Sequence of chain 1.B:
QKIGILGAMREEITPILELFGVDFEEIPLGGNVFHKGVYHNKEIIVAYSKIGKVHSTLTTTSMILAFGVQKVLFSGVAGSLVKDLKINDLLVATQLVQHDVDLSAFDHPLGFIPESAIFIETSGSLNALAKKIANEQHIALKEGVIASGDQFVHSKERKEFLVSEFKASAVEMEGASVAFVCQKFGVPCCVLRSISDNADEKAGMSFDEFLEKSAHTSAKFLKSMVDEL

The small molecule below binds the protein below.
Small molecule (SMILES): Nc1ncnc2c([C@@H]3O[C@H](CO)[C@@H](O)[C@H]3O)n[nH]c12

Binding-site contacts:
Ligand atom C1' contacts residue VAL78 of chain 1.B at 3.5 Å (hydrophobic).
Ligand atom N8 contacts residue PHE208 of chain 1.B at 3.8 Å.
Ligand atom C4 contacts residue PHE153 of chain 1.B at 3.7 Å (hydrophobic).
Ligand atom C2 contacts residue VAL154 of chain 1.B at 3.6 Å (hydrophobic).
Ligand atom N3 contacts residue GLU173 of chain 1.B at 3.3 Å.
Ligand atom O4' contacts residue PHE208 of chain 1.B at 3.2 Å.
Ligand atom N6 contacts residue ASP198 of chain 1.B at 2.8 Å (salt-bridge).
Ligand atom O2' contacts residue GLU175 of chain 1.B at 2.7 Å (salt-bridge).
Ligand atom O2' contacts residue GLU173 of chain 1.B at 3.2 Å.
Ligand atom C2 contacts residue MET174 of chain 1.B at 3.7 Å (hydrophobic).
Ligand atom O5' contacts residue ILE52 of chain 1.B at 3.5 Å.
Ligand atom C5 contacts residue ASP198 of chain 1.B at 3.8 Å.
Ligand atom N8 contacts residue SER197 of chain 1.B at 3.7 Å.
Ligand atom N8 contacts residue ALA79 of chain 1.B at 3.8 Å.
Ligand atom C2' contacts residue MET174 of chain 1.B at 3.6 Å (hydrophobic).
Ligand atom O2' contacts residue ARG194 of chain 1.B at 3.4 Å (salt-bridge).
Ligand atom C6 contacts residue PHE153 of chain 1.B at 3.5 Å (hydrophobic).
Ligand atom N1 contacts residue PHE153 of chain 1.B at 3.7 Å.
Ligand atom N6 contacts residue PHE153 of chain 1.B at 3.7 Å.
Ligand atom N8 contacts residue ASP198 of chain 1.B at 3.5 Å (salt-bridge).
Ligand atom N6 contacts residue ALA200 of chain 1.B at 3.7 Å.
Ligand atom O2' contacts residue MET174 of chain 1.B at 2.9 Å (h-bond).
Ligand atom N6 contacts residue VAL154 of chain 1.B at 3.2 Å (h-bond).
Ligand atom N8 contacts residue PHE153 of chain 1.B at 3.8 Å.
Ligand atom O3' contacts residue GLU175 of chain 1.B at 2.6 Å (salt-bridge).
Ligand atom N7 contacts residue ALA79 of chain 1.B at 3.7 Å.
Ligand atom N3 contacts residue MET174 of chain 1.B at 3.4 Å.
Ligand atom C5 contacts residue PHE153 of chain 1.B at 3.2 Å (hydrophobic).
Ligand atom C2 contacts residue PHE153 of chain 1.B at 3.6 Å (hydrophobic).
Ligand atom O3' contacts residue ALA9 of chain 1.B at 3.6 Å.
Ligand atom C3' contacts residue GLU175 of chain 1.B at 3.5 Å.
Ligand atom C2 contacts residue GLN152 of chain 1.B at 3.5 Å.
Ligand atom O4' contacts residue VAL78 of chain 1.B at 3.7 Å.
Ligand atom O5' contacts residue MET174 of chain 1.B at 3.7 Å.
Ligand atom C5' contacts residue PHE208 of chain 1.B at 3.7 Å (hydrophobic).
Ligand atom N7 contacts residue PHE153 of chain 1.B at 3.3 Å.
Ligand atom N7 contacts residue ASP198 of chain 1.B at 2.6 Å (salt-bridge).
Ligand atom N7 contacts residue GLY80 of chain 1.B at 3.5 Å (h-bond).
Ligand atom C5' contacts residue PHE153 of chain 1.B at 3.6 Å (hydrophobic).
Ligand atom N1 contacts residue VAL154 of chain 1.B at 3.0 Å (h-bond).

Sequence of chain 1.A:
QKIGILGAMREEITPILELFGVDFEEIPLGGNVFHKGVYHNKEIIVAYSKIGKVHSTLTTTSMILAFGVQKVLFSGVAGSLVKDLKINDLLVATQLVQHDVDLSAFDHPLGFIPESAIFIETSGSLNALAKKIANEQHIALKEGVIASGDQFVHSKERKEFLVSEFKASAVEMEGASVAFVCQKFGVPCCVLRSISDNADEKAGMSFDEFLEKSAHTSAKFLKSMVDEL